Binding-site contacts:
Ligand atom N2 contacts residue ASN706 of chain 1.C at 3.0 Å (h-bond).
Ligand atom C2 contacts residue TYR793 of chain 1.A at 4.4 Å (hydrophobic).
Ligand atom C8 contacts residue TYR793 of chain 1.A at 4.1 Å (hydrophobic).
Ligand atom N2 contacts residue TYR793 of chain 1.A at 4.2 Å.
Ligand atom C7 contacts residue TYR793 of chain 1.A at 3.6 Å (hydrophobic).
Ligand atom O6 contacts residue ASN706 of chain 1.C at 4.2 Å.
Ligand atom C1 contacts residue ASN706 of chain 1.C at 1.4 Å.
Ligand atom C4 contacts residue ASN706 of chain 1.C at 4.1 Å.
Ligand atom O6 contacts residue SER705 of chain 1.C at 4.3 Å.
Ligand atom O5 contacts residue ASN706 of chain 1.C at 2.3 Å (h-bond).
Ligand atom C3 contacts residue ASN706 of chain 1.C at 3.8 Å.
Ligand atom O7 contacts residue TYR793 of chain 1.A at 3.2 Å.
Ligand atom C7 contacts residue ASN706 of chain 1.C at 4.0 Å.
Ligand atom C5 contacts residue ASN706 of chain 1.C at 3.6 Å.
Ligand atom C2 contacts residue ASN706 of chain 1.C at 2.5 Å.

Sequence of chain 1.C:
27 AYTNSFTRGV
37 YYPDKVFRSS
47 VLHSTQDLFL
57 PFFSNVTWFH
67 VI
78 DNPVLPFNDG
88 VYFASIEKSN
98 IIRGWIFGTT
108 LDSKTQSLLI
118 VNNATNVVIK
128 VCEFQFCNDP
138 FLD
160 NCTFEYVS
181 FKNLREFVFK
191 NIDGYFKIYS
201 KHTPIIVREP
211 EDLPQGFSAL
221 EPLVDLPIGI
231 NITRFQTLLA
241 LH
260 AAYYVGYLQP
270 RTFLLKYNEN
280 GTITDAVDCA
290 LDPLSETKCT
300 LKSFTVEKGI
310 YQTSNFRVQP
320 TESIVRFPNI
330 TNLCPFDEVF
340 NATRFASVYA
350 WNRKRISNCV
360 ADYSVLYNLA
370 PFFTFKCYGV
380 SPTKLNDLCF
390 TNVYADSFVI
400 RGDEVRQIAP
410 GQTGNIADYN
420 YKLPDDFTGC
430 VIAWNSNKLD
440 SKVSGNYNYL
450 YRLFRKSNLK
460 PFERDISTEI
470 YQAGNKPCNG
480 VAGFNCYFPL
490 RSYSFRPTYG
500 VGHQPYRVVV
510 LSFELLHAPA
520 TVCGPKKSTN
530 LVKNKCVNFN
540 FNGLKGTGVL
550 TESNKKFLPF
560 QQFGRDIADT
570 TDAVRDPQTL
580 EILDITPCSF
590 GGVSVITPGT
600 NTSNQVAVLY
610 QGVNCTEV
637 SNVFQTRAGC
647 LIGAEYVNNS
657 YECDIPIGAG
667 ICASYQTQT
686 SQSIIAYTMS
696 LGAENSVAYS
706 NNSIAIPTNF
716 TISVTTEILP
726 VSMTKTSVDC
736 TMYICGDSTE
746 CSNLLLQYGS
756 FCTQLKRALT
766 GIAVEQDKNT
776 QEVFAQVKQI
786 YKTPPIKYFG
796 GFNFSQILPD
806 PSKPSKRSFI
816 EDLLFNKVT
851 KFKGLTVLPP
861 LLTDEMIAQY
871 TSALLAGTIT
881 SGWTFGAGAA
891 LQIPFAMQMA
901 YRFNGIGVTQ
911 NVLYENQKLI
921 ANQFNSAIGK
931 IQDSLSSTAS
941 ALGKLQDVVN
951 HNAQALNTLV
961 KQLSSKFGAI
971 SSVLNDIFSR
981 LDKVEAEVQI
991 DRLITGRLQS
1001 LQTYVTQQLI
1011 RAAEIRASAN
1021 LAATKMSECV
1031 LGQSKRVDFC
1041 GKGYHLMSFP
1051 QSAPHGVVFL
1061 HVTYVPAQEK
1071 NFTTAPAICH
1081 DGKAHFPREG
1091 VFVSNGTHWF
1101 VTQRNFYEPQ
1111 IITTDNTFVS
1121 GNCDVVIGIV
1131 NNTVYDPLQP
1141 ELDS

Sequence of chain 1.A:
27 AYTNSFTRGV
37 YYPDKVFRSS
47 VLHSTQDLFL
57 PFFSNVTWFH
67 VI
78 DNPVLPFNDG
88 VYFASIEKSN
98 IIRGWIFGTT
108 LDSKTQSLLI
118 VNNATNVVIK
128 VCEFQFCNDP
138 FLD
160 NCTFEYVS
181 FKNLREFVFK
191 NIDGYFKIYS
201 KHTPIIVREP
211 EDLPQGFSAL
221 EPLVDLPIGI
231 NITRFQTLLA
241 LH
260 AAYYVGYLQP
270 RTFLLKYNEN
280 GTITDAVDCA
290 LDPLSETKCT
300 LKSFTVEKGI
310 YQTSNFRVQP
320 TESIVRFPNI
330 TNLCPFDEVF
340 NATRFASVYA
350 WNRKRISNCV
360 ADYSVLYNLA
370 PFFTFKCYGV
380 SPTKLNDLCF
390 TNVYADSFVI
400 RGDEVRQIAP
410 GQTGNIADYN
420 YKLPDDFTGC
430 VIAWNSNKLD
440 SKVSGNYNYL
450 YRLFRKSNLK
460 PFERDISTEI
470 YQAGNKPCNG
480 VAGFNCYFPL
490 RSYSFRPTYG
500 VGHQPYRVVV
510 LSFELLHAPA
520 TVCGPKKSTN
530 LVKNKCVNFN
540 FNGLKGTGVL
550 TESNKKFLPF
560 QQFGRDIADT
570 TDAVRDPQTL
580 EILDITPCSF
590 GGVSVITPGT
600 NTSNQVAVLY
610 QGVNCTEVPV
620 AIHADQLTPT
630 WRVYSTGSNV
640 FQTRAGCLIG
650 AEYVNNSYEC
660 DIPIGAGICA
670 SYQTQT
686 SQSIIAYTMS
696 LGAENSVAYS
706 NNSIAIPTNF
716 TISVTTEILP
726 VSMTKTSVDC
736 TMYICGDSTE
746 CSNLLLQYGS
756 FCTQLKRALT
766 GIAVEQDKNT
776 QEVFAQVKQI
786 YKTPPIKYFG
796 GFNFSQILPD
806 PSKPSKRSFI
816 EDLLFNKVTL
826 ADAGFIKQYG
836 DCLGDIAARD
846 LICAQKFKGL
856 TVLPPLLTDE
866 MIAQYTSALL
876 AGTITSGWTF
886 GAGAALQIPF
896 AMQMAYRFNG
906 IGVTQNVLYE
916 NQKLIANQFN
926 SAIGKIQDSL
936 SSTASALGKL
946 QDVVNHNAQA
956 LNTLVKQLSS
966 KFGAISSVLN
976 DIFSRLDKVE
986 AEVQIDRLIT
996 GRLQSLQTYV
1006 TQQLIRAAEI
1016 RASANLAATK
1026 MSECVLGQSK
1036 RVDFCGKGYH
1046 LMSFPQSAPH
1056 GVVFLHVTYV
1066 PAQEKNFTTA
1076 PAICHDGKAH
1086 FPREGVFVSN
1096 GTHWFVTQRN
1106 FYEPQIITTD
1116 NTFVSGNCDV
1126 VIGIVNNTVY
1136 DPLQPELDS

This small molecule binds to this protein.
Small molecule (SMILES): CC(=O)N[C@@H]1[C@@H](O)[C@H](O)[C@@H](CO)O[C@H]1O